Sequence of chain 1.A:
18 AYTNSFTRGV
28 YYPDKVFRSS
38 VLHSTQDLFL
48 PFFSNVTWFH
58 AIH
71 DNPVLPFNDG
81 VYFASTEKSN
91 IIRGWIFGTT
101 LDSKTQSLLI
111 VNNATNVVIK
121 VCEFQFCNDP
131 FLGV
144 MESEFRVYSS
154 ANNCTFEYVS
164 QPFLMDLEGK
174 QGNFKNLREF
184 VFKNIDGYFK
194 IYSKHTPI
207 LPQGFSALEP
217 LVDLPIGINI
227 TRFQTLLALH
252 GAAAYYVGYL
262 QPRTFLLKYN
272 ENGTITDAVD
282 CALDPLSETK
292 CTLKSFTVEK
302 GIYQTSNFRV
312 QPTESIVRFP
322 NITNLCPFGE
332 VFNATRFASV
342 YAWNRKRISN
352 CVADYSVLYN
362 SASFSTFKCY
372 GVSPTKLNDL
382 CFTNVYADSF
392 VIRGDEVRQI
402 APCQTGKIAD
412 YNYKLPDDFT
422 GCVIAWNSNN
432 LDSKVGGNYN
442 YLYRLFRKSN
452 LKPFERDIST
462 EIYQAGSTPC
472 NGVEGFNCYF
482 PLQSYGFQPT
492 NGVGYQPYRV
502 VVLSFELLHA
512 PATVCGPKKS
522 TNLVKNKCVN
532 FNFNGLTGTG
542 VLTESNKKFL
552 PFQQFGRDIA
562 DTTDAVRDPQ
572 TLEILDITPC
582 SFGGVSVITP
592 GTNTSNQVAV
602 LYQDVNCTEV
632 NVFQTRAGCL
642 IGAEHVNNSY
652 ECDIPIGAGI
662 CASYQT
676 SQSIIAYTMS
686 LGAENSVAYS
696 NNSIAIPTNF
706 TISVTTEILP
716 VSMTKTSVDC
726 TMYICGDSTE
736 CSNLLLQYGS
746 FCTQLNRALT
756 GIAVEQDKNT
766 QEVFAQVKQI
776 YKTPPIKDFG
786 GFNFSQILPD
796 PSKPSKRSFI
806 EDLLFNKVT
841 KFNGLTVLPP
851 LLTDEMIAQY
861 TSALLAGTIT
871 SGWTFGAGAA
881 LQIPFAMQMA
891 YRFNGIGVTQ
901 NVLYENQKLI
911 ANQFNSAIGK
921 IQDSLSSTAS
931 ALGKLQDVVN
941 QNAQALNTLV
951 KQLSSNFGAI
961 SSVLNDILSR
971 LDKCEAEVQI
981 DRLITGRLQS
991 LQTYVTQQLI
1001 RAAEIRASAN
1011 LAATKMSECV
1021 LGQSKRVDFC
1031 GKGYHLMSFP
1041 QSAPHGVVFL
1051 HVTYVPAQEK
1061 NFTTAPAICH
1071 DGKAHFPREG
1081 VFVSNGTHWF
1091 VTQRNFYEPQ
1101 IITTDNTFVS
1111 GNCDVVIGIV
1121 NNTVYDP

Binding-site contacts:
Ligand atom O7 contacts residue ASN322 of chain 1.A at 3.8 Å.
Ligand atom C1 contacts residue GLN571 of chain 1.A at 4.0 Å.
Ligand atom C2 contacts residue ASN322 of chain 1.A at 2.4 Å.
Ligand atom C5 contacts residue GLN571 of chain 1.A at 4.2 Å.
Ligand atom N2 contacts residue ASN322 of chain 1.A at 2.7 Å (h-bond).
Ligand atom C8 contacts residue ASN322 of chain 1.A at 4.4 Å.
Ligand atom O7 contacts residue GLN571 of chain 1.A at 3.5 Å (h-bond).
Ligand atom C4 contacts residue ASN322 of chain 1.A at 4.3 Å.
Ligand atom O5 contacts residue ASN322 of chain 1.A at 2.6 Å (h-bond).
Ligand atom C5 contacts residue ASN322 of chain 1.A at 3.8 Å.
Ligand atom O5 contacts residue GLN571 of chain 1.A at 4.0 Å.
Ligand atom N2 contacts residue GLN571 of chain 1.A at 4.5 Å.
Ligand atom C3 contacts residue ASN322 of chain 1.A at 3.8 Å.
Ligand atom C1 contacts residue ASN322 of chain 1.A at 1.5 Å.
Ligand atom C4 contacts residue GLN571 of chain 1.A at 4.1 Å.
Ligand atom C6 contacts residue GLN571 of chain 1.A at 3.3 Å.
Ligand atom C7 contacts residue ASN322 of chain 1.A at 3.4 Å.
Ligand atom O4 contacts residue GLN571 of chain 1.A at 4.3 Å.
Ligand atom C7 contacts residue GLN571 of chain 1.A at 4.4 Å.
Ligand atom O6 contacts residue GLN571 of chain 1.A at 2.5 Å (h-bond).
Ligand atom C2 contacts residue GLN571 of chain 1.A at 3.8 Å.

This small molecule binds to this protein.
Small molecule (SMILES): CC(=O)N[C@@H]1[C@@H](O)[C@H](O)[C@@H](CO)O[C@H]1O